Sequence of chain 1.A:
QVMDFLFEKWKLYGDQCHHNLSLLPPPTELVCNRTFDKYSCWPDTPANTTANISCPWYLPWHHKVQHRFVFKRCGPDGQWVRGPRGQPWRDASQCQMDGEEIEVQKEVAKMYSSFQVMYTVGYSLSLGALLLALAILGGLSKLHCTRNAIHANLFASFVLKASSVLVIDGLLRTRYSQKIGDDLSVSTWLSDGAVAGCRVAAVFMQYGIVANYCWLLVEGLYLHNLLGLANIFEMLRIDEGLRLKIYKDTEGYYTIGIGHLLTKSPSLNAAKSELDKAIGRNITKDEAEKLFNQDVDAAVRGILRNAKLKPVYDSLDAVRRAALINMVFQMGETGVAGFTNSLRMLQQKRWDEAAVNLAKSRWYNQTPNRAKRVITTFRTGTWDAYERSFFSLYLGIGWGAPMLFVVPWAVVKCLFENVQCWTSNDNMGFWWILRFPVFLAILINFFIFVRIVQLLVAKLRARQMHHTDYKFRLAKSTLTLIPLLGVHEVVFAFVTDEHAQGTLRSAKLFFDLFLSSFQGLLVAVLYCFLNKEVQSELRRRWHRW

Binding-site contacts:
Ligand atom C2 contacts residue ASN36 of chain 1.A at 2.5 Å.
Ligand atom C7 contacts residue ASN36 of chain 1.A at 4.1 Å.
Ligand atom C3 contacts residue ASN36 of chain 1.A at 3.8 Å.
Ligand atom C8 contacts residue GLN82 of chain 1.A at 4.3 Å.
Ligand atom O5 contacts residue ASN36 of chain 1.A at 2.3 Å (h-bond).
Ligand atom C1 contacts residue ASN36 of chain 1.A at 1.4 Å.
Ligand atom O6 contacts residue ASN36 of chain 1.A at 4.2 Å.
Ligand atom C5 contacts residue ASN36 of chain 1.A at 3.7 Å.
Ligand atom N2 contacts residue ASN36 of chain 1.A at 3.0 Å (h-bond).
Ligand atom O6 contacts residue PRO30 of chain 1.A at 3.7 Å.
Ligand atom C4 contacts residue ASN36 of chain 1.A at 4.2 Å.

This small molecule binds to this protein.
Small molecule (SMILES): CC(=O)N[C@H]1[C@H](O[C@H]2[C@H](O)[C@@H](NC(C)=O)CO[C@@H]2CO)O[C@H](CO)[C@@H](O)[C@@H]1O